This small molecule binds to this protein.
Small molecule (SMILES): CC[C@H](C)[C@H](NC(=O)[C@H](CCCCN)NC(=O)[C@@H](NC(=O)[C@H](CC(C)C)NC(=O)[C@@H]1CCCN1C(=O)[C@H](CC(C)C)NC(=O)[C@@H](N)CCC(=O)O)C(C)C)C(=O)O

Binding-site contacts:
Ligand atom O contacts residue THR15 of chain 1.A at 3.2 Å.
Ligand atom CE contacts residue GLN36 of chain 1.A at 3.0 Å.
Ligand atom O contacts residue VAL48 of chain 1.A at 3.5 Å.
Ligand atom CD1 contacts residue ILE50 of chain 1.A at 3.3 Å (hydrophobic).
Ligand atom O contacts residue MET16 of chain 1.A at 2.9 Å (h-bond).
Ligand atom OE2 contacts residue SER46 of chain 1.A at 3.5 Å (h-bond).
Ligand atom CD1 contacts residue GLU42 of chain 1.A at 3.7 Å.
Ligand atom N contacts residue ALA47 of chain 1.A at 3.2 Å (h-bond).
Ligand atom CD1 contacts residue PHE38 of chain 1.A at 3.7 Å (hydrophobic).
Ligand atom O contacts residue PHE38 of chain 1.A at 3.6 Å.
Ligand atom O contacts residue THR49 of chain 1.A at 3.1 Å (h-bond).
Ligand atom CA contacts residue SER39 of chain 1.A at 3.7 Å.
Ligand atom N contacts residue VAL48 of chain 1.A at 3.7 Å.
Ligand atom CG2 contacts residue THR40 of chain 1.A at 3.8 Å.
Ligand atom CB contacts residue MET16 of chain 1.A at 3.6 Å (hydrophobic).
Ligand atom CD contacts residue GLN45 of chain 1.A at 3.7 Å.
Ligand atom CD contacts residue GLN36 of chain 1.A at 3.3 Å.
Ligand atom CD1 contacts residue ILE13 of chain 1.A at 3.7 Å (hydrophobic).
Ligand atom CB contacts residue THR15 of chain 1.A at 3.6 Å.
Ligand atom CA contacts residue THR49 of chain 1.A at 3.8 Å.
Ligand atom CB contacts residue SER39 of chain 1.A at 3.5 Å.
Ligand atom CG2 contacts residue MET16 of chain 1.A at 3.3 Å (hydrophobic).
Ligand atom CB contacts residue GLU14 of chain 1.A at 3.5 Å.
Ligand atom CD2 contacts residue VAL48 of chain 1.A at 3.7 Å (hydrophobic).
Ligand atom N contacts residue THR49 of chain 1.A at 3.8 Å.
Ligand atom OE1 contacts residue GLN45 of chain 1.A at 3.7 Å.
Ligand atom N contacts residue SER39 of chain 1.A at 2.8 Å (h-bond).
Ligand atom CD2 contacts residue PHE38 of chain 1.A at 3.4 Å (hydrophobic).
Ligand atom CD1 contacts residue GLY80 of chain 1.A at 3.3 Å.
Ligand atom OE2 contacts residue ALA47 of chain 1.A at 3.5 Å (h-bond).
Ligand atom CD2 contacts residue SER39 of chain 1.A at 3.3 Å.
Ligand atom NZ contacts residue GLN36 of chain 1.A at 3.5 Å (h-bond).
Ligand atom N contacts residue THR49 of chain 1.A at 3.2 Å (h-bond).
Ligand atom CB contacts residue PHE38 of chain 1.A at 3.7 Å (hydrophobic).
Ligand atom CA contacts residue SER39 of chain 1.A at 3.6 Å.
Ligand atom C contacts residue SER39 of chain 1.A at 3.7 Å.
Ligand atom CG contacts residue ALA47 of chain 1.A at 3.4 Å (hydrophobic).
Ligand atom CD1 contacts residue VAL86 of chain 1.A at 3.5 Å (hydrophobic).
Ligand atom O contacts residue SER39 of chain 1.A at 3.1 Å (h-bond).
Ligand atom CG2 contacts residue ALA41 of chain 1.A at 3.4 Å (hydrophobic).

Sequence of chain 1.A:
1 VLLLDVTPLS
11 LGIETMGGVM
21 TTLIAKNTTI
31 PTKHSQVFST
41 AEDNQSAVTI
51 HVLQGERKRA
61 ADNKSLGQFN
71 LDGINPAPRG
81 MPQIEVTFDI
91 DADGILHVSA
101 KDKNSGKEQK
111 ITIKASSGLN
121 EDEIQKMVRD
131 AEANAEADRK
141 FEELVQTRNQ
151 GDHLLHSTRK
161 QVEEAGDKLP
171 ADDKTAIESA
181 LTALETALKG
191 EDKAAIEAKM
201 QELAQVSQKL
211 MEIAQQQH